Binding-site contacts:
Ligand atom C5 contacts residue PHE46 of chain 1.A at 4.1 Å (hydrophobic).
Ligand atom O1B contacts residue GLN96 of chain 1.A at 3.2 Å (h-bond).
Ligand atom O8 contacts residue PHE97 of chain 1.A at 4.5 Å.
Ligand atom O10 contacts residue ARG94 of chain 1.A at 4.1 Å.
Ligand atom O6 contacts residue THR98 of chain 1.A at 3.8 Å.
Ligand atom C1 contacts residue THR98 of chain 1.A at 3.2 Å.
Ligand atom C11 contacts residue PRO89 of chain 1.A at 4.5 Å (hydrophobic).
Ligand atom C4 contacts residue ARG94 of chain 1.A at 3.4 Å.
Ligand atom C5 contacts residue GLN96 of chain 1.A at 3.6 Å.
Ligand atom C9 contacts residue ARG99 of chain 1.A at 3.4 Å.
Ligand atom O4 contacts residue GLN96 of chain 1.A at 4.4 Å.
Ligand atom C6 contacts residue GLN96 of chain 1.A at 3.6 Å.
Ligand atom O1B contacts residue PHE97 of chain 1.A at 4.5 Å.
Ligand atom O8 contacts residue THR98 of chain 1.A at 4.4 Å.
Ligand atom O4 contacts residue ARG94 of chain 1.A at 2.8 Å (salt-bridge).
Ligand atom C8 contacts residue ARG99 of chain 1.A at 3.9 Å.
Ligand atom C1 contacts residue PHE97 of chain 1.A at 4.3 Å (hydrophobic).
Ligand atom N5 contacts residue GLN96 of chain 1.A at 3.2 Å (h-bond).
Ligand atom C11 contacts residue TYR120 of chain 1.A at 3.2 Å (hydrophobic).
Ligand atom C10 contacts residue ARG94 of chain 1.A at 3.3 Å.
Ligand atom C9 contacts residue PHE97 of chain 1.A at 4.0 Å (hydrophobic).
Ligand atom O6 contacts residue GLN96 of chain 1.A at 4.5 Å.
Ligand atom N5 contacts residue ARG94 of chain 1.A at 3.0 Å (salt-bridge).
Ligand atom O1A contacts residue PHE97 of chain 1.A at 3.5 Å.
Ligand atom O1A contacts residue ARG99 of chain 1.A at 4.1 Å.
Ligand atom O1A contacts residue THR98 of chain 1.A at 2.6 Å (h-bond).
Ligand atom C10 contacts residue GLN96 of chain 1.A at 4.4 Å.
Ligand atom O6 contacts residue PHE46 of chain 1.A at 3.6 Å.
Ligand atom O8 contacts residue ARG99 of chain 1.A at 2.9 Å (salt-bridge).
Ligand atom C1 contacts residue GLN96 of chain 1.A at 3.9 Å.
Ligand atom O1B contacts residue THR98 of chain 1.A at 2.6 Å (h-bond).
Ligand atom C4 contacts residue GLN96 of chain 1.A at 3.5 Å.
Ligand atom C4 contacts residue THR98 of chain 1.A at 4.3 Å.
Ligand atom O1A contacts residue GLN96 of chain 1.A at 3.8 Å.
Ligand atom C5 contacts residue ARG94 of chain 1.A at 3.8 Å.
Ligand atom O9 contacts residue ARG99 of chain 1.A at 3.4 Å (salt-bridge).
Ligand atom C6 contacts residue PHE46 of chain 1.A at 4.1 Å (hydrophobic).
Ligand atom C11 contacts residue ARG94 of chain 1.A at 3.3 Å.

Sequence of chain 1.A:
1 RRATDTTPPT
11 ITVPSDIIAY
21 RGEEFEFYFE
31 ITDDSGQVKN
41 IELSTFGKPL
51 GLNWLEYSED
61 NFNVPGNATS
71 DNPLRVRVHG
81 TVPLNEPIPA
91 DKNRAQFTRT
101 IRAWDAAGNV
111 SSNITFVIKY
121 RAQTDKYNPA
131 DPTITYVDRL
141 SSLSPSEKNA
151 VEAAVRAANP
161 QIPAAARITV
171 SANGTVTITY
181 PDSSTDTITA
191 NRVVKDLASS

This protein binds this small molecule.
Small molecule (SMILES): CC(=O)N[C@H]1[C@H]([C@H](O)[C@H](O)CO)O[C@@](O[C@@H]2[C@@H](O)[C@H](O)O[C@H](CO)[C@@H]2O)(C(=O)O)C[C@@H]1O